Sequence of chain 1.A:
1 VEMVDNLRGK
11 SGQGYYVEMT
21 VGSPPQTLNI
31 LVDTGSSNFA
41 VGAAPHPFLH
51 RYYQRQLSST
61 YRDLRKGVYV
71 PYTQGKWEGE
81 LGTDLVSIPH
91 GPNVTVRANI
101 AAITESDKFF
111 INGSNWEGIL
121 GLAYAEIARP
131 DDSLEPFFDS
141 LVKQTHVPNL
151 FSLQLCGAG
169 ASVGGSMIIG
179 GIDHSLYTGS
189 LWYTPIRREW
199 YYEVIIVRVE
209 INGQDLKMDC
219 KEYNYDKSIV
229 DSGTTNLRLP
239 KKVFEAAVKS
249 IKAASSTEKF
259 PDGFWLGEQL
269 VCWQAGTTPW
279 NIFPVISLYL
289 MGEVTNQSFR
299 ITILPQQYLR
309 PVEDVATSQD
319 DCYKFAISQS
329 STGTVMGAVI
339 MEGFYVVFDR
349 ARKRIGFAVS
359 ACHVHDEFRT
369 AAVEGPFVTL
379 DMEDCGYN

Binding-site contacts:
Ligand atom C30 contacts residue VAL70 of chain 1.A at 3.8 Å (hydrophobic).
Ligand atom C32 contacts residue TYR199 of chain 1.A at 3.7 Å (hydrophobic).
Ligand atom O14 contacts residue THR73 of chain 1.A at 3.5 Å (h-bond).
Ligand atom C4 contacts residue THR73 of chain 1.A at 3.8 Å.
Ligand atom O1 contacts residue TYR72 of chain 1.A at 3.5 Å.
Ligand atom C25 contacts residue PHE109 of chain 1.A at 3.8 Å (hydrophobic).
Ligand atom C24 contacts residue PHE109 of chain 1.A at 3.6 Å (hydrophobic).
Ligand atom C4 contacts residue ARG236 of chain 1.A at 3.5 Å.
Ligand atom O1 contacts residue ASP33 of chain 1.A at 2.6 Å (salt-bridge).
Ligand atom C3 contacts residue TYR199 of chain 1.A at 3.7 Å (hydrophobic).
Ligand atom C28 contacts residue TYR72 of chain 1.A at 3.8 Å (hydrophobic).
Ligand atom O1 contacts residue GLY35 of chain 1.A at 3.2 Å (h-bond).
Ligand atom C10 contacts residue THR232 of chain 1.A at 3.8 Å.
Ligand atom C4 contacts residue THR330 of chain 1.A at 3.6 Å.
Ligand atom C13 contacts residue ILE119 of chain 1.A at 3.8 Å (hydrophobic).
Ligand atom N7 contacts residue GLY231 of chain 1.A at 2.8 Å (h-bond).
Ligand atom C8 contacts residue GLY231 of chain 1.A at 3.7 Å.
Ligand atom N11 contacts residue ASP229 of chain 1.A at 2.6 Å (salt-bridge).
Ligand atom C5 contacts residue GLY231 of chain 1.A at 3.7 Å.
Ligand atom O21 contacts residue THR73 of chain 1.A at 3.2 Å (h-bond).
Ligand atom C12 contacts residue GLY35 of chain 1.A at 3.3 Å.
Ligand atom C10 contacts residue ASP229 of chain 1.A at 3.4 Å.
Ligand atom C13 contacts residue GLY231 of chain 1.A at 3.6 Å.
Ligand atom C23 contacts residue TYR72 of chain 1.A at 3.6 Å (hydrophobic).
Ligand atom C13 contacts residue ASP33 of chain 1.A at 3.4 Å.
Ligand atom O21 contacts residue TYR72 of chain 1.A at 3.4 Å.
Ligand atom C12 contacts residue TYR199 of chain 1.A at 3.8 Å (hydrophobic).
Ligand atom C12 contacts residue ASP229 of chain 1.A at 3.4 Å.
Ligand atom O1 contacts residue SER36 of chain 1.A at 3.5 Å.
Ligand atom C17 contacts residue TYR199 of chain 1.A at 3.8 Å (hydrophobic).
Ligand atom C18 contacts residue GLY35 of chain 1.A at 3.0 Å.
Ligand atom C26 contacts residue LEU31 of chain 1.A at 3.4 Å (hydrophobic).
Ligand atom C8 contacts residue TYR72 of chain 1.A at 3.6 Å (hydrophobic).
Ligand atom C15 contacts residue ASP229 of chain 1.A at 3.4 Å.
Ligand atom C9 contacts residue ASP33 of chain 1.A at 3.5 Å.
Ligand atom C27 contacts residue LEU31 of chain 1.A at 3.1 Å (hydrophobic).
Ligand atom C17 contacts residue GLY35 of chain 1.A at 3.6 Å.
Ligand atom C28 contacts residue PRO71 of chain 1.A at 3.4 Å (hydrophobic).
Ligand atom N11 contacts residue GLY35 of chain 1.A at 3.0 Å (h-bond).
Ligand atom C6 contacts residue GLY231 of chain 1.A at 3.6 Å.

The small molecule below binds the protein below.
Small molecule (SMILES): CC(=O)N[C@@H](Cc1ccccc1)[C@H](O)CN[C@H]1CC(C)(C)Oc2sc(CC(C)(C)C)cc21